Sequence of chain 1.A:
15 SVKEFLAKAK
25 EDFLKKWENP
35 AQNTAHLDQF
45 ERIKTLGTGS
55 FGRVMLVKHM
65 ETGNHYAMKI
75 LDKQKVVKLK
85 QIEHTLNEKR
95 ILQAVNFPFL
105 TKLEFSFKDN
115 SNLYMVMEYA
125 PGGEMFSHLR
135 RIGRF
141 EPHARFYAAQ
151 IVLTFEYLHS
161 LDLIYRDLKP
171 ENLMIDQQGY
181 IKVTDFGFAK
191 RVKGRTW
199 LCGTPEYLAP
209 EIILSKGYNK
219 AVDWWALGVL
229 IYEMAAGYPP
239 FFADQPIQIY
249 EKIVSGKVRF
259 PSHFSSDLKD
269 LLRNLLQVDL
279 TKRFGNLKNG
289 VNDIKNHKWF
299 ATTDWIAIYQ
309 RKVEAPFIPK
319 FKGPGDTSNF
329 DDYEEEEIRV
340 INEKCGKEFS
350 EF

A small-molecule ligand and the protein it binds are described below.
Small molecule (SMILES): N[C@@H](c1ccccc1)c1ccc(-c2ncnc3[nH]cnc23)cc1

Binding-site contacts:
Ligand atom C21 contacts residue MET121 of chain 1.A at 3.6 Å (hydrophobic).
Ligand atom N16 contacts residue PHE328 of chain 1.A at 3.6 Å.
Ligand atom C10 contacts residue ASP185 of chain 1.A at 3.4 Å.
Ligand atom C11 contacts residue THR184 of chain 1.A at 3.6 Å.
Ligand atom C13 contacts residue MET174 of chain 1.A at 3.8 Å (hydrophobic).
Ligand atom C21 contacts residue THR105 of chain 1.A at 3.5 Å.
Ligand atom C17 contacts residue ALA124 of chain 1.A at 3.5 Å (hydrophobic).
Ligand atom C8 contacts residue VAL58 of chain 1.A at 3.5 Å (hydrophobic).
Ligand atom C6 contacts residue GLY56 of chain 1.A at 3.3 Å.
Ligand atom N1 contacts residue GLU171 of chain 1.A at 2.9 Å (salt-bridge).
Ligand atom C5 contacts residue THR52 of chain 1.A at 3.4 Å.
Ligand atom C11 contacts residue MET174 of chain 1.A at 3.8 Å (hydrophobic).
Ligand atom N16 contacts residue LEU50 of chain 1.A at 3.8 Å.
Ligand atom C17 contacts residue PHE328 of chain 1.A at 3.7 Å (hydrophobic).
Ligand atom C19 contacts residue GLU122 of chain 1.A at 3.7 Å.
Ligand atom C14 contacts residue GLU128 of chain 1.A at 3.8 Å.
Ligand atom C21 contacts residue THR184 of chain 1.A at 3.7 Å.
Ligand atom C3 contacts residue ASP185 of chain 1.A at 3.8 Å.
Ligand atom C21 contacts residue ALA71 of chain 1.A at 3.8 Å (hydrophobic).
Ligand atom N20 contacts residue ALA71 of chain 1.A at 3.3 Å.
Ligand atom C2 contacts residue GLU128 of chain 1.A at 3.8 Å.
Ligand atom C19 contacts residue ALA71 of chain 1.A at 3.2 Å (hydrophobic).
Ligand atom C12 contacts residue MET174 of chain 1.A at 3.6 Å (hydrophobic).
Ligand atom N18 contacts residue TYR123 of chain 1.A at 3.6 Å.
Ligand atom C8 contacts residue ASP185 of chain 1.A at 3.2 Å.
Ligand atom C12 contacts residue VAL58 of chain 1.A at 3.8 Å (hydrophobic).
Ligand atom N18 contacts residue ALA124 of chain 1.A at 3.0 Å (h-bond).
Ligand atom N20 contacts residue GLU122 of chain 1.A at 2.8 Å (salt-bridge).
Ligand atom N1 contacts residue ASP185 of chain 1.A at 3.1 Å (salt-bridge).
Ligand atom C17 contacts residue TYR123 of chain 1.A at 3.7 Å (hydrophobic).
Ligand atom C10 contacts residue THR184 of chain 1.A at 3.8 Å.
Ligand atom C7 contacts residue VAL58 of chain 1.A at 3.6 Å (hydrophobic).
Ligand atom C23 contacts residue ALA71 of chain 1.A at 3.7 Å (hydrophobic).
Ligand atom N22 contacts residue THR184 of chain 1.A at 3.6 Å.
Ligand atom N1 contacts residue ASN172 of chain 1.A at 3.2 Å (h-bond).
Ligand atom C15 contacts residue MET174 of chain 1.A at 3.8 Å (hydrophobic).
Ligand atom C2 contacts residue ASP185 of chain 1.A at 3.8 Å.
Ligand atom N18 contacts residue ALA71 of chain 1.A at 3.5 Å.
Ligand atom C5 contacts residue GLY51 of chain 1.A at 3.7 Å.
Ligand atom C17 contacts residue LEU50 of chain 1.A at 3.8 Å (hydrophobic).